Binding-site contacts:
Ligand atom C5 contacts residue ASN19 of chain 48.Z at 3.4 Å.
Ligand atom O6 contacts residue ASN19 of chain 48.Z at 4.5 Å.
Ligand atom O7 contacts residue ASN19 of chain 48.Z at 4.5 Å.
Ligand atom C6 contacts residue ASN19 of chain 48.Z at 4.1 Å.
Ligand atom O5 contacts residue ASN19 of chain 48.Z at 2.2 Å (h-bond).
Ligand atom C2 contacts residue ASN19 of chain 48.Z at 3.4 Å.
Ligand atom C1 contacts residue ASN19 of chain 48.Z at 1.9 Å.
Ligand atom C3 contacts residue ASN19 of chain 48.Z at 4.4 Å.
Ligand atom N2 contacts residue ASN19 of chain 48.Z at 4.0 Å.

This protein binds this small molecule.
Small molecule (SMILES): CC(=O)N[C@H]1[C@H](O[C@H]2[C@H](O)[C@@H](NC(C)=O)CO[C@@H]2CO)O[C@H](CO)[C@@H](O)[C@@H]1O

Sequence of chain 48.Z:
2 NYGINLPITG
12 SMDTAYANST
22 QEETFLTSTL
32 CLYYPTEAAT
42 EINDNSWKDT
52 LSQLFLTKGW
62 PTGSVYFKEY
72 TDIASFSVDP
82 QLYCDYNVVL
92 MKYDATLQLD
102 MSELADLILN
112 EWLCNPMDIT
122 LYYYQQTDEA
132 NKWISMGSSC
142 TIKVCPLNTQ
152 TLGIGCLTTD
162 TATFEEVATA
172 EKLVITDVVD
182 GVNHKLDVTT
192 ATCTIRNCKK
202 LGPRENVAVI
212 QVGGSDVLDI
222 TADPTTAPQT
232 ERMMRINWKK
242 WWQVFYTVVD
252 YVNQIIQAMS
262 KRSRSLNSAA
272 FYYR